Binding-site contacts:
Ligand atom C8 contacts residue NAG1 of chain 1.X at 3.5 Å.
Ligand atom C2 contacts residue ASN416 of chain 1.G at 2.4 Å.
Ligand atom N2 contacts residue ASN416 of chain 1.G at 2.8 Å (h-bond).
Ligand atom C3 contacts residue ASN416 of chain 1.G at 3.7 Å.
Ligand atom C7 contacts residue ASN232 of chain 1.G at 4.2 Å.
Ligand atom C8 contacts residue ASN232 of chain 1.G at 3.5 Å.
Ligand atom C1 contacts residue ASN416 of chain 1.G at 1.4 Å.
Ligand atom C5 contacts residue ASN416 of chain 1.G at 3.7 Å.
Ligand atom O5 contacts residue SER261 of chain 1.G at 3.7 Å.
Ligand atom C7 contacts residue ASN416 of chain 1.G at 3.3 Å.
Ligand atom O7 contacts residue ASN416 of chain 1.G at 3.3 Å (h-bond).
Ligand atom O7 contacts residue ASN232 of chain 1.G at 4.2 Å.
Ligand atom O5 contacts residue ASN416 of chain 1.G at 2.4 Å (h-bond).
Ligand atom C1 contacts residue SER261 of chain 1.G at 4.0 Å.
Ligand atom C4 contacts residue ASN416 of chain 1.G at 4.2 Å.
Ligand atom C8 contacts residue ASN416 of chain 1.G at 4.2 Å.

Sequence of chain 1.G:
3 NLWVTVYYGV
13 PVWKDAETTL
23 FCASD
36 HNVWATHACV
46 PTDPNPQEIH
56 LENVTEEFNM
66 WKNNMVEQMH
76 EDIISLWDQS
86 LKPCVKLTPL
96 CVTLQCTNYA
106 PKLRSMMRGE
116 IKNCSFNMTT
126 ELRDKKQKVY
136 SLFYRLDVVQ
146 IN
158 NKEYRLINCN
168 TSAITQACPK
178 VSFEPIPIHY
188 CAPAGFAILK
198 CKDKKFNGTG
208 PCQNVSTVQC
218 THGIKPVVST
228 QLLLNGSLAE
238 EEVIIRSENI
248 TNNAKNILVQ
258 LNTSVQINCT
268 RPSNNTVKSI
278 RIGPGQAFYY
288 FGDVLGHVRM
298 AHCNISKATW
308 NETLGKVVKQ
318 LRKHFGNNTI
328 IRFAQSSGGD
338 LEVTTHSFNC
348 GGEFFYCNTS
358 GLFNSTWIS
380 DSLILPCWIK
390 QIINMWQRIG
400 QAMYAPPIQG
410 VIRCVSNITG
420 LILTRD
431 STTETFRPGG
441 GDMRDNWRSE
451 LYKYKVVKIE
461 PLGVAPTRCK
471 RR

This small molecule binds to this protein.
Small molecule (SMILES): CC(=O)N[C@@H]1[C@@H](O)[C@H](O)[C@@H](CO)O[C@H]1O